Sequence of chain 1.C:
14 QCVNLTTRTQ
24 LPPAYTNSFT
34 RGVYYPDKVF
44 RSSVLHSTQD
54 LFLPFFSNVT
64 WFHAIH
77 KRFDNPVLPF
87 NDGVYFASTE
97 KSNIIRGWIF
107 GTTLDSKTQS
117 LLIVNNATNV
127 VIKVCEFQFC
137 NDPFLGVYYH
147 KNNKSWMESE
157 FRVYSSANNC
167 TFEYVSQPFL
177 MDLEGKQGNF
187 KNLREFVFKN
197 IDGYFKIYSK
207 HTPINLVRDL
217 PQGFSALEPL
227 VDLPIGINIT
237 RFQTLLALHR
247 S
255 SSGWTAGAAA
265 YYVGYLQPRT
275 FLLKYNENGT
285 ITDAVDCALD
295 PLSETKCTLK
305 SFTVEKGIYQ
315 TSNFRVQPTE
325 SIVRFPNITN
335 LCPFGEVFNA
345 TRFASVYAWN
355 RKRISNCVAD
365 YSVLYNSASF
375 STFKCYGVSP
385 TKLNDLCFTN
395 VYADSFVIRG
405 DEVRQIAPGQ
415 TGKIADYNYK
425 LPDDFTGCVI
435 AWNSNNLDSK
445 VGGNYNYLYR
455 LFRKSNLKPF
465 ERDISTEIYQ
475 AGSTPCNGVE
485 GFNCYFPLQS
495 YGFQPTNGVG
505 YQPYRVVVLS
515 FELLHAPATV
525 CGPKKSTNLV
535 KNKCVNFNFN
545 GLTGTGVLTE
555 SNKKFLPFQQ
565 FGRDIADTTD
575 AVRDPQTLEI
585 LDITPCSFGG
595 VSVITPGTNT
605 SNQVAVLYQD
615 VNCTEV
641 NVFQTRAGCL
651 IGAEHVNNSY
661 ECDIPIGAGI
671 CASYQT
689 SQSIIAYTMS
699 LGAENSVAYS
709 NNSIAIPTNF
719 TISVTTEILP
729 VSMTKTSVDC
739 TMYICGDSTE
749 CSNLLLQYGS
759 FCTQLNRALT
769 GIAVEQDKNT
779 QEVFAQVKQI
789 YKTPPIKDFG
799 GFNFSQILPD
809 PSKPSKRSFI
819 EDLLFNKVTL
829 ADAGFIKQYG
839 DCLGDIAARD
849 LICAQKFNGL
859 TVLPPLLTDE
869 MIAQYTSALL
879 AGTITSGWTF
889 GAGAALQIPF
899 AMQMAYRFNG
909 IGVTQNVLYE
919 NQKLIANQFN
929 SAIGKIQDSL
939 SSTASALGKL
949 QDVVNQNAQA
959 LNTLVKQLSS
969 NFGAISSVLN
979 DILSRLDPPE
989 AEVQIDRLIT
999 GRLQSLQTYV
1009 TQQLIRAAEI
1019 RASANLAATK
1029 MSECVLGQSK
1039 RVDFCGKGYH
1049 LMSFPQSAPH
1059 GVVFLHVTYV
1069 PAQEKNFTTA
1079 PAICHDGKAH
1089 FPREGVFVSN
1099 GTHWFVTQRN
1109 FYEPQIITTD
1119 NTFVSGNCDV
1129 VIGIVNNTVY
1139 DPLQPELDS

Sequence of chain 1.B:
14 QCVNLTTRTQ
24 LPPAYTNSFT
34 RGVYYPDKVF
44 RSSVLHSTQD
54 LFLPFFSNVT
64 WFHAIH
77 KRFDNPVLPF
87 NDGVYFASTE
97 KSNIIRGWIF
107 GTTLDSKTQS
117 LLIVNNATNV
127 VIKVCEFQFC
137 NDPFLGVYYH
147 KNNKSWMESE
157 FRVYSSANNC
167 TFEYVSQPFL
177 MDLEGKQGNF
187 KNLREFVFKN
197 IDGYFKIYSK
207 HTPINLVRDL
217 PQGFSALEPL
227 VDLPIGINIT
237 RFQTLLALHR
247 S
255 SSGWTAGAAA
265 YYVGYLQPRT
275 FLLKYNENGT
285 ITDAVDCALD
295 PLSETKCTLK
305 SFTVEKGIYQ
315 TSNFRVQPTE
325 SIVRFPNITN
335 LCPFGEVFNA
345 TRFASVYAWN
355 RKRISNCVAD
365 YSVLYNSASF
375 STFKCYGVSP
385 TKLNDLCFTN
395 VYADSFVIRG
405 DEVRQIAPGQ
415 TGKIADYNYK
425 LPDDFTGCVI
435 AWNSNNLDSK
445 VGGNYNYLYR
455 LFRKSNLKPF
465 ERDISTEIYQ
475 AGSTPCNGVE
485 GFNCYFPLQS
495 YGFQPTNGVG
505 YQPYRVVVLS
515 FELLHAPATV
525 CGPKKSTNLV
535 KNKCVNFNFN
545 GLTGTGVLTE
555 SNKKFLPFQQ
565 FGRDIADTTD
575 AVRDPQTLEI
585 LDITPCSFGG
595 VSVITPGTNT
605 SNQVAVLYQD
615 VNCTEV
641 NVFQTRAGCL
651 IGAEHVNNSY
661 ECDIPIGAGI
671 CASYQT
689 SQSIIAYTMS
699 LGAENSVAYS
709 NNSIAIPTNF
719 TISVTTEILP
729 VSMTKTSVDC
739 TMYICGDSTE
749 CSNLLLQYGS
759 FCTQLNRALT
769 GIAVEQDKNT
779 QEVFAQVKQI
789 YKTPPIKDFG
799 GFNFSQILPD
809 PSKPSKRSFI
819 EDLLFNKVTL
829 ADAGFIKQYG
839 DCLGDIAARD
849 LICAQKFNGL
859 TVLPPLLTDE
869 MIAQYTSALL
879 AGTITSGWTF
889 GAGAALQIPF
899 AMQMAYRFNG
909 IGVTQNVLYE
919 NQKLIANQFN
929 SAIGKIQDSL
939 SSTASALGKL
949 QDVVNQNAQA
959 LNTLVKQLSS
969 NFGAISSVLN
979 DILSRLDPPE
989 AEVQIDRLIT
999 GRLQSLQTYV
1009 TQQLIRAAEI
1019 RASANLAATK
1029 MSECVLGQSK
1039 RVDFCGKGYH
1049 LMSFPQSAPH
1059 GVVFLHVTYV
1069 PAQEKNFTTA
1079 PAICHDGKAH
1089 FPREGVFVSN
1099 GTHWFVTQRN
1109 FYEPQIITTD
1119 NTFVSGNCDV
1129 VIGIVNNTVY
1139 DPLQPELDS

This small molecule binds to this protein.
Small molecule (SMILES): CC(=O)N[C@H]1[C@H](O[C@H]2[C@H](O)[C@@H](NC(C)=O)CO[C@@H]2CO)O[C@H](CO)[C@@H](O)[C@@H]1O

Binding-site contacts:
Ligand atom C1 contacts residue ASN234 of chain 1.C at 1.4 Å.
Ligand atom O5 contacts residue ASN234 of chain 1.C at 2.3 Å (h-bond).
Ligand atom C8 contacts residue ARG237 of chain 1.C at 3.9 Å.
Ligand atom C5 contacts residue THR108 of chain 1.C at 4.0 Å.
Ligand atom C7 contacts residue ASN460 of chain 1.B at 4.4 Å.
Ligand atom O6 contacts residue SER459 of chain 1.B at 4.3 Å.
Ligand atom C6 contacts residue THR236 of chain 1.C at 3.3 Å.
Ligand atom N2 contacts residue SER459 of chain 1.B at 4.5 Å.
Ligand atom C8 contacts residue LYS462 of chain 1.B at 4.1 Å.
Ligand atom C5 contacts residue ASN234 of chain 1.C at 3.6 Å.
Ligand atom C7 contacts residue ASN234 of chain 1.C at 3.2 Å.
Ligand atom C6 contacts residue THR108 of chain 1.C at 3.6 Å.
Ligand atom C5 contacts residue THR236 of chain 1.C at 3.0 Å.
Ligand atom O6 contacts residue THR108 of chain 1.C at 3.2 Å.
Ligand atom N2 contacts residue ASN234 of chain 1.C at 2.9 Å (h-bond).
Ligand atom O5 contacts residue THR108 of chain 1.C at 3.2 Å.
Ligand atom C6 contacts residue LYS458 of chain 1.B at 3.8 Å.
Ligand atom C2 contacts residue ASN234 of chain 1.C at 2.4 Å.
Ligand atom C1 contacts residue THR108 of chain 1.C at 4.3 Å.
Ligand atom O7 contacts residue GLU465 of chain 1.B at 3.9 Å.
Ligand atom C1 contacts residue THR236 of chain 1.C at 3.5 Å.
Ligand atom O3 contacts residue SER459 of chain 1.B at 4.0 Å.
Ligand atom O7 contacts residue LEU461 of chain 1.B at 4.5 Å.
Ligand atom C3 contacts residue ASN234 of chain 1.C at 3.8 Å.
Ligand atom C4 contacts residue ASN234 of chain 1.C at 4.2 Å.
Ligand atom C7 contacts residue LEU461 of chain 1.B at 4.3 Å (hydrophobic).
Ligand atom C8 contacts residue GLU465 of chain 1.B at 4.5 Å.
Ligand atom O7 contacts residue ASN234 of chain 1.C at 3.0 Å (h-bond).
Ligand atom C8 contacts residue LEU461 of chain 1.B at 3.3 Å (hydrophobic).
Ligand atom O6 contacts residue THR236 of chain 1.C at 4.4 Å.
Ligand atom C7 contacts residue ARG457 of chain 1.B at 4.4 Å.
Ligand atom O6 contacts residue LYS458 of chain 1.B at 2.8 Å.
Ligand atom C8 contacts residue SER459 of chain 1.B at 3.6 Å.
Ligand atom C4 contacts residue THR236 of chain 1.C at 4.5 Å.
Ligand atom O7 contacts residue ARG457 of chain 1.B at 3.3 Å (salt-bridge).
Ligand atom C7 contacts residue SER459 of chain 1.B at 4.2 Å.
Ligand atom C8 contacts residue ASN460 of chain 1.B at 3.0 Å.
Ligand atom O5 contacts residue THR236 of chain 1.C at 3.0 Å.